Sequence of chain 1.A:
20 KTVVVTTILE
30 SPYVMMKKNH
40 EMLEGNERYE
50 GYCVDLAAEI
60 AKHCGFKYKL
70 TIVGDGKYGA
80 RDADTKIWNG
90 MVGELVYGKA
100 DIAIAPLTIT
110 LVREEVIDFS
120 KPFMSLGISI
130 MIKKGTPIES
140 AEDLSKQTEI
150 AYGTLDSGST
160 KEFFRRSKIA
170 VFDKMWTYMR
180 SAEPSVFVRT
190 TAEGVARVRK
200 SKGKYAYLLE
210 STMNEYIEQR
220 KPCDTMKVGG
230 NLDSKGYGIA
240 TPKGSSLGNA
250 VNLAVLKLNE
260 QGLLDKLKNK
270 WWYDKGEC

Binding-site contacts:
Ligand atom CA contacts residue THR107 of chain 1.A at 3.5 Å.
Ligand atom CG contacts residue GLU209 of chain 1.A at 3.6 Å.
Ligand atom OXT contacts residue THR107 of chain 1.A at 2.9 Å (h-bond).
Ligand atom CD contacts residue LEU154 of chain 1.A at 4.0 Å (hydrophobic).
Ligand atom C contacts residue SER158 of chain 1.A at 3.4 Å.
Ligand atom C contacts residue TYR77 of chain 1.A at 3.6 Å (hydrophobic).
Ligand atom CB contacts residue GLU209 of chain 1.A at 4.1 Å.
Ligand atom OE1 contacts residue THR159 of chain 1.A at 2.7 Å (h-bond).
Ligand atom CA contacts residue TYR77 of chain 1.A at 3.9 Å (hydrophobic).
Ligand atom N contacts residue TYR236 of chain 1.A at 3.6 Å.
Ligand atom OE1 contacts residue GLU209 of chain 1.A at 3.8 Å.
Ligand atom CA contacts residue SER158 of chain 1.A at 3.3 Å.
Ligand atom CB contacts residue TYR77 of chain 1.A at 3.6 Å (hydrophobic).
Ligand atom C contacts residue THR107 of chain 1.A at 3.7 Å.
Ligand atom CD contacts residue THR159 of chain 1.A at 3.3 Å.
Ligand atom C contacts residue ARG112 of chain 1.A at 3.4 Å.
Ligand atom CA contacts residue GLU209 of chain 1.A at 3.4 Å.
Ligand atom CG contacts residue LEU154 of chain 1.A at 3.7 Å (hydrophobic).
Ligand atom OE2 contacts residue LEU154 of chain 1.A at 4.2 Å.
Ligand atom N contacts residue GLU209 of chain 1.A at 2.8 Å (salt-bridge).
Ligand atom O contacts residue TYR77 of chain 1.A at 3.4 Å.
Ligand atom N contacts residue SER158 of chain 1.A at 4.0 Å.
Ligand atom N contacts residue TYR77 of chain 1.A at 3.9 Å.
Ligand atom OXT contacts residue SER158 of chain 1.A at 4.0 Å.
Ligand atom O contacts residue ARG112 of chain 1.A at 2.8 Å (salt-bridge).
Ligand atom O contacts residue GLY157 of chain 1.A at 3.2 Å.
Ligand atom N contacts residue THR107 of chain 1.A at 2.9 Å (h-bond).
Ligand atom OE2 contacts residue SER158 of chain 1.A at 3.2 Å (h-bond).
Ligand atom OXT contacts residue LEU106 of chain 1.A at 3.6 Å.
Ligand atom OXT contacts residue PRO105 of chain 1.A at 3.7 Å.
Ligand atom CD contacts residue GLU209 of chain 1.A at 3.9 Å.
Ligand atom OXT contacts residue TYR77 of chain 1.A at 3.5 Å.
Ligand atom N contacts residue PRO105 of chain 1.A at 2.9 Å (h-bond).
Ligand atom OE2 contacts residue GLY157 of chain 1.A at 3.5 Å.
Ligand atom CA contacts residue PRO105 of chain 1.A at 4.1 Å (hydrophobic).
Ligand atom O contacts residue SER158 of chain 1.A at 2.8 Å (h-bond).
Ligand atom CG contacts residue TYR77 of chain 1.A at 4.3 Å (hydrophobic).
Ligand atom CB contacts residue LEU154 of chain 1.A at 4.0 Å (hydrophobic).
Ligand atom OE2 contacts residue THR159 of chain 1.A at 3.1 Å (h-bond).
Ligand atom OXT contacts residue ARG112 of chain 1.A at 2.7 Å (salt-bridge).

The small molecule below binds the protein below.
Small molecule (SMILES): N[C@@H](CCC(=O)O)C(=O)O